Sequence of chain 1.L:
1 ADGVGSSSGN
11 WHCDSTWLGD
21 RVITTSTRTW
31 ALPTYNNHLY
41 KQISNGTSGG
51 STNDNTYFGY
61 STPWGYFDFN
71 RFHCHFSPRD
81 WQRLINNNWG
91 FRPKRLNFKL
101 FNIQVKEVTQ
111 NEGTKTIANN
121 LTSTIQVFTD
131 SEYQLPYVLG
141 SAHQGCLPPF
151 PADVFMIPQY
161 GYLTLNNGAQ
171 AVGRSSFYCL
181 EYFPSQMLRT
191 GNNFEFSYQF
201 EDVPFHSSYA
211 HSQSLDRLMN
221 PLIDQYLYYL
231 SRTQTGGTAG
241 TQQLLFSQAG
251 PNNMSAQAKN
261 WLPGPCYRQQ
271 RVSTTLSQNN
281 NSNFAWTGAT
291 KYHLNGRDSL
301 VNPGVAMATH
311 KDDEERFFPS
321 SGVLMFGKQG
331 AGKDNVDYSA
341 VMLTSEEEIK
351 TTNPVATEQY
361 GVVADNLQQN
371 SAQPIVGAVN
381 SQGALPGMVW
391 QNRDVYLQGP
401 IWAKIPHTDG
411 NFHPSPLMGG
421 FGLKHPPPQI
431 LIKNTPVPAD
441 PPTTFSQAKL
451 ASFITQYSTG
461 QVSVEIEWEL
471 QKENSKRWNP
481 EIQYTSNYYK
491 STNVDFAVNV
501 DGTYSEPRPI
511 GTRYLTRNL

The small molecule below binds the protein below.
Small molecule (SMILES): Nc1ccn([C@H]2C[C@H](O)[C@@H](COP(=O)(O)O)O2)c(=O)n1

Binding-site contacts:
Ligand atom N4 contacts residue VAL203 of chain 1.L at 3.4 Å (h-bond).
Ligand atom C2' contacts residue DA1 of chain 1.FC at 2.9 Å.
Ligand atom C2 contacts residue PRO204 of chain 1.L at 4.3 Å (hydrophobic).
Ligand atom N4 contacts residue PRO204 of chain 1.L at 4.2 Å.
Ligand atom N1 contacts residue PRO204 of chain 1.L at 4.2 Å.
Ligand atom C1' contacts residue DA1 of chain 1.FC at 3.9 Å.
Ligand atom C5' contacts residue PRO204 of chain 1.L at 4.5 Å (hydrophobic).
Ligand atom C6 contacts residue PRO204 of chain 1.L at 3.9 Å (hydrophobic).
Ligand atom N4 contacts residue ASP202 of chain 1.L at 2.4 Å (salt-bridge).
Ligand atom C2' contacts residue PRO204 of chain 1.L at 4.0 Å (hydrophobic).
Ligand atom C6 contacts residue ASP202 of chain 1.L at 4.3 Å.
Ligand atom C5 contacts residue PRO204 of chain 1.L at 3.6 Å (hydrophobic).
Ligand atom C3' contacts residue DA1 of chain 1.FC at 2.6 Å.
Ligand atom O3' contacts residue DA1 of chain 1.FC at 1.6 Å.
Ligand atom C5 contacts residue ASP202 of chain 1.L at 3.1 Å.
Ligand atom C4 contacts residue ASP202 of chain 1.L at 3.0 Å.
Ligand atom N3 contacts residue ASP202 of chain 1.L at 4.2 Å.
Ligand atom C4' contacts residue DA1 of chain 1.FC at 4.0 Å.
Ligand atom C4 contacts residue VAL203 of chain 1.L at 4.1 Å (hydrophobic).
Ligand atom O2 contacts residue DA1 of chain 1.FC at 3.4 Å (h-bond).
Ligand atom C4 contacts residue PRO204 of chain 1.L at 3.8 Å (hydrophobic).
Ligand atom C2 contacts residue DA1 of chain 1.FC at 4.2 Å.
Ligand atom N3 contacts residue PRO204 of chain 1.L at 4.0 Å.
Ligand atom C5 contacts residue VAL203 of chain 1.L at 3.8 Å (hydrophobic).